The small molecule below binds the protein below.
Small molecule (SMILES): OC[C@H]1O[C@@H](O)[C@H](O)[C@@H](O)[C@H]1O

Binding-site contacts:
Ligand atom O3 contacts residue LYS56 of chain 2.A at 4.3 Å.
Ligand atom C5 contacts residue LYS23 of chain 2.A at 4.0 Å.
Ligand atom C6 contacts residue LYS23 of chain 2.A at 4.2 Å.
Ligand atom C3 contacts residue LYS56 of chain 2.A at 4.0 Å.
Ligand atom O4 contacts residue GLU124 of chain 2.A at 3.5 Å (salt-bridge).
Ligand atom C2 contacts residue THR21 of chain 2.A at 3.7 Å.
Ligand atom C2 contacts residue LYS56 of chain 2.A at 4.5 Å.
Ligand atom O4 contacts residue ARG352 of chain 2.A at 2.8 Å.
Ligand atom O6 contacts residue GLU124 of chain 2.A at 2.7 Å (salt-bridge).
Ligand atom O4 contacts residue THR21 of chain 2.A at 4.4 Å.
Ligand atom O4 contacts residue LYS23 of chain 2.A at 4.3 Å.
Ligand atom C3 contacts residue THR21 of chain 2.A at 3.4 Å.
Ligand atom O5 contacts residue LYS354 of chain 2.A at 4.1 Å.
Ligand atom C3 contacts residue LYS23 of chain 2.A at 4.2 Å.
Ligand atom O1 contacts residue LYS354 of chain 2.A at 4.1 Å.
Ligand atom O3 contacts residue THR21 of chain 2.A at 2.2 Å (h-bond).
Ligand atom O2 contacts residue LYS56 of chain 2.A at 4.0 Å.
Ligand atom C2 contacts residue LYS354 of chain 2.A at 4.0 Å.
Ligand atom C4 contacts residue ARG352 of chain 2.A at 4.1 Å.
Ligand atom O3 contacts residue LYS354 of chain 2.A at 4.2 Å.
Ligand atom O5 contacts residue GLU124 of chain 2.A at 4.4 Å.
Ligand atom O4 contacts residue LYS354 of chain 2.A at 3.5 Å.
Ligand atom C1 contacts residue LYS354 of chain 2.A at 4.4 Å.
Ligand atom C4 contacts residue GLU124 of chain 2.A at 3.6 Å.
Ligand atom O2 contacts residue THR21 of chain 2.A at 3.3 Å.
Ligand atom C6 contacts residue GLU124 of chain 2.A at 2.1 Å.
Ligand atom C5 contacts residue GLU124 of chain 2.A at 3.3 Å.
Ligand atom C6 contacts residue ARG352 of chain 2.A at 4.3 Å.
Ligand atom C4 contacts residue LYS23 of chain 2.A at 3.5 Å.
Ligand atom C4 contacts residue THR21 of chain 2.A at 4.2 Å.

Sequence of chain 2.A:
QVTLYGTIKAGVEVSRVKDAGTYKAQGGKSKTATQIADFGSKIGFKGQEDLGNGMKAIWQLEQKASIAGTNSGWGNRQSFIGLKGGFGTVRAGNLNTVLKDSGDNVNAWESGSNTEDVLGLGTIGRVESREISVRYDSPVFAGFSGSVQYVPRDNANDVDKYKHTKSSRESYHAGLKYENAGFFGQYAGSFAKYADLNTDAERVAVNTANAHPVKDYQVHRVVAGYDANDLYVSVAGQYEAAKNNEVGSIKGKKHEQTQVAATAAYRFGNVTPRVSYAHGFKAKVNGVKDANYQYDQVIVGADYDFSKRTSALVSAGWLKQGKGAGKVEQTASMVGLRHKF